Sequence of chain 48.C:
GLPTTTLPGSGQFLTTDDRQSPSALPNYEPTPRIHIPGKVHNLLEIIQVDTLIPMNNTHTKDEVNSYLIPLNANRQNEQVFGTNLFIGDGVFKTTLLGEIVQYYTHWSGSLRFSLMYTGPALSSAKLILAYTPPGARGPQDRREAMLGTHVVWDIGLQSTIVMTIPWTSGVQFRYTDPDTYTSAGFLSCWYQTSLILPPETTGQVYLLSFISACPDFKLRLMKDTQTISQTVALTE

Sequence of chain 48.A:
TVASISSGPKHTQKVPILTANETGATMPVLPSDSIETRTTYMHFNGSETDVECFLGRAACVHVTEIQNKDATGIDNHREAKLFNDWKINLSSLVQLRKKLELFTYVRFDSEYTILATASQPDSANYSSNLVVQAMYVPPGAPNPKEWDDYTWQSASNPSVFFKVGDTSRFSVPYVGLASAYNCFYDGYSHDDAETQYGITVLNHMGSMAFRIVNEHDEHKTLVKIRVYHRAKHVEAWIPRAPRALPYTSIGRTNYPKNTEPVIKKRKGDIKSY

Sequence of chain 49.C:
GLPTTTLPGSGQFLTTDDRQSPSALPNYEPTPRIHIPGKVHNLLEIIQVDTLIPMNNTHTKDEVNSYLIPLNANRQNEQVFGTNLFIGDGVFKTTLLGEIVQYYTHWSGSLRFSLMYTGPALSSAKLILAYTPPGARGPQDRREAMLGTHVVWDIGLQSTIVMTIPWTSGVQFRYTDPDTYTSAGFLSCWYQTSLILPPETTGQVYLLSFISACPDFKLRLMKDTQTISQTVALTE

Binding-site contacts:
Ligand atom CL2 contacts residue ILE104 of chain 48.A at 3.4 Å.
Ligand atom C5B contacts residue MET224 of chain 48.A at 3.8 Å (hydrophobic).
Ligand atom C5 contacts residue MET221 of chain 48.A at 3.9 Å (hydrophobic).
Ligand atom O1 contacts residue MET221 of chain 48.A at 3.4 Å (h-bond).
Ligand atom C2A contacts residue PHE186 of chain 48.A at 3.6 Å (hydrophobic).
Ligand atom C4C contacts residue VAL191 of chain 48.A at 3.7 Å (hydrophobic).
Ligand atom CL1 contacts residue LEU25 of chain 48.C at 3.5 Å.
Ligand atom C2C contacts residue MET221 of chain 48.A at 3.3 Å (hydrophobic).
Ligand atom CL2 contacts residue TYR128 of chain 48.A at 3.4 Å.
Ligand atom C5 contacts residue LEU106 of chain 48.A at 3.7 Å (hydrophobic).
Ligand atom O1A contacts residue MET224 of chain 48.A at 3.9 Å.
Ligand atom N3A contacts residue ALA24 of chain 48.C at 3.8 Å.
Ligand atom C5A contacts residue ALA150 of chain 48.A at 3.4 Å (hydrophobic).
Ligand atom O1B contacts residue VAL188 of chain 48.A at 3.8 Å.
Ligand atom C2C contacts residue ILE104 of chain 48.A at 3.9 Å (hydrophobic).
Ligand atom C5A contacts residue VAL176 of chain 48.A at 3.8 Å (hydrophobic).
Ligand atom C4A contacts residue ALA150 of chain 48.A at 3.9 Å (hydrophobic).
Ligand atom N3A contacts residue PRO174 of chain 48.A at 3.3 Å (h-bond).
Ligand atom C4A contacts residue SER175 of chain 48.A at 3.6 Å.
Ligand atom C4 contacts residue TYR197 of chain 48.A at 3.6 Å (hydrophobic).
Ligand atom C1C contacts residue TYR128 of chain 48.A at 3.6 Å (hydrophobic).
Ligand atom C5C contacts residue TYR152 of chain 48.A at 3.8 Å (hydrophobic).
Ligand atom CL1 contacts residue VAL188 of chain 48.A at 3.7 Å.
Ligand atom C3B contacts residue TYR152 of chain 48.A at 3.9 Å (hydrophobic).
Ligand atom C4A contacts residue PRO174 of chain 48.A at 3.2 Å (hydrophobic).
Ligand atom C4B contacts residue TYR152 of chain 48.A at 3.7 Å (hydrophobic).
Ligand atom C3C contacts residue ILE104 of chain 48.A at 3.6 Å (hydrophobic).
Ligand atom C5B contacts residue PHE186 of chain 48.A at 3.8 Å (hydrophobic).
Ligand atom O1 contacts residue LEU106 of chain 48.A at 3.7 Å.
Ligand atom C1C contacts residue LEU106 of chain 48.A at 3.9 Å (hydrophobic).
Ligand atom N2 contacts residue ASN219 of chain 48.A at 3.5 Å (h-bond).
Ligand atom CL2 contacts residue MET224 of chain 48.A at 3.2 Å.
Ligand atom C3C contacts residue TYR128 of chain 48.A at 3.8 Å (hydrophobic).
Ligand atom C31 contacts residue ASN219 of chain 48.A at 3.7 Å.
Ligand atom C3B contacts residue ALA24 of chain 48.C at 4.0 Å (hydrophobic).
Ligand atom C31 contacts residue TYR197 of chain 48.A at 3.6 Å (hydrophobic).
Ligand atom C4A contacts residue VAL176 of chain 48.A at 3.9 Å (hydrophobic).
Ligand atom O1A contacts residue PHE186 of chain 48.A at 3.4 Å.
Ligand atom C4B contacts residue PHE186 of chain 48.A at 3.6 Å (hydrophobic).
Ligand atom N2 contacts residue MET221 of chain 48.A at 3.9 Å.

This small molecule binds to this protein.
Small molecule (SMILES): Cc1cc(CCCCCOc2c(Cl)cc(C3=NCCO3)cc2Cl)on1